Sequence of chain 24.A:
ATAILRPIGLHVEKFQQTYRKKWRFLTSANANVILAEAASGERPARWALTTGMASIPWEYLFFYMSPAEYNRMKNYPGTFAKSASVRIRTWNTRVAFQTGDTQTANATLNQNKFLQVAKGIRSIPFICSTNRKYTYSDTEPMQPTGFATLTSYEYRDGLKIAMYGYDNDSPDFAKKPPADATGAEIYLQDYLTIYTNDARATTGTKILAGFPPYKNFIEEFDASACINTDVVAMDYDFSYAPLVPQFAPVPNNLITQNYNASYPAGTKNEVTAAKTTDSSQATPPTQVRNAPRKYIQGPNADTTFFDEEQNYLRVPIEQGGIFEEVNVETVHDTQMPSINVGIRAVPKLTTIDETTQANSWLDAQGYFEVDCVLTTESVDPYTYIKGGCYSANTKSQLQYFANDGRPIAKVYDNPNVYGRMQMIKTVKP

Binding-site contacts:
Ligand atom O5' contacts residue ASP401 of chain 24.A at 3.7 Å.
Ligand atom C2 contacts residue DG3 of chain 24.C at 3.4 Å.
Ligand atom N3 contacts residue DG3 of chain 24.C at 3.4 Å.
Ligand atom N1 contacts residue TYR404 of chain 24.A at 3.6 Å.
Ligand atom N1 contacts residue DG3 of chain 24.C at 3.5 Å.
Ligand atom O3' contacts residue HIS496 of chain 24.A at 3.7 Å.
Ligand atom O3' contacts residue ASP401 of chain 24.A at 3.5 Å.
Ligand atom C2 contacts residue TYR404 of chain 24.A at 3.6 Å (hydrophobic).
Ligand atom O3' contacts residue SER403 of chain 24.A at 3.5 Å.
Ligand atom N4 contacts residue GLU493 of chain 24.A at 2.6 Å (salt-bridge).
Ligand atom C5' contacts residue PHE402 of chain 24.A at 3.4 Å (hydrophobic).
Ligand atom N4 contacts residue VAL495 of chain 24.A at 3.1 Å.
Ligand atom O4' contacts residue SER403 of chain 24.A at 3.3 Å (h-bond).
Ligand atom C5' contacts residue ASP401 of chain 24.A at 3.5 Å.
Ligand atom N2 contacts residue DG3 of chain 24.C at 3.5 Å (h-bond).
Ligand atom C6 contacts residue TYR404 of chain 24.A at 3.6 Å (hydrophobic).
Ligand atom O6 contacts residue DG4 of chain 24.C at 3.5 Å (h-bond).
Ligand atom C6 contacts residue VAL495 of chain 24.A at 3.7 Å (hydrophobic).
Ligand atom C8 contacts residue DG3 of chain 24.C at 3.6 Å.
Ligand atom C5' contacts residue SER403 of chain 24.A at 3.2 Å.
Ligand atom C1' contacts residue DG3 of chain 24.C at 3.7 Å.
Ligand atom C5 contacts residue DG3 of chain 24.C at 3.4 Å.
Ligand atom N3 contacts residue GLU493 of chain 24.A at 3.5 Å (salt-bridge).
Ligand atom C5 contacts residue VAL495 of chain 24.A at 3.0 Å (hydrophobic).
Ligand atom O5' contacts residue SER403 of chain 24.A at 3.1 Å (h-bond).
Ligand atom O6 contacts residue DG3 of chain 24.C at 3.5 Å.
Ligand atom C4 contacts residue GLU493 of chain 24.A at 3.4 Å.
Ligand atom OP2 contacts residue HIS496 of chain 24.A at 2.9 Å (h-bond).
Ligand atom N4 contacts residue PHE487 of chain 24.A at 2.9 Å (h-bond).
Ligand atom C2' contacts residue THR494 of chain 24.A at 3.3 Å.
Ligand atom C6 contacts residue DG3 of chain 24.C at 3.5 Å.
Ligand atom C4 contacts residue PHE487 of chain 24.A at 3.7 Å (hydrophobic).
Ligand atom N4 contacts residue GLU489 of chain 24.A at 3.7 Å.
Ligand atom N9 contacts residue DG3 of chain 24.C at 3.6 Å.
Ligand atom C4' contacts residue ASP401 of chain 24.A at 3.5 Å.
Ligand atom C1' contacts residue SER403 of chain 24.A at 3.2 Å.
Ligand atom O4' contacts residue ASP401 of chain 24.A at 3.2 Å (salt-bridge).
Ligand atom C4 contacts residue DG3 of chain 24.C at 3.5 Å.
Ligand atom C4 contacts residue VAL495 of chain 24.A at 3.1 Å (hydrophobic).
Ligand atom O4' contacts residue DG3 of chain 24.C at 3.2 Å (h-bond).

The small molecule below binds the protein below.
Small molecule (SMILES): N=c1ccn([C@H]2C[C@H](O[P](=O)(O)OC[C@H]3O[C@@H](n4cnc5c(=O)nc(N)[nH]c54)C[C@@H]3O[P](=O)(O)OC[C@H]3O[C@@H](n4cnc5c(N)ncnc54)C[C@@H]3O)[C@@H](COP(=O)=O)O2)c(=O)[nH]1